The protein below binds the small molecule below.
Small molecule (SMILES): CC1=C(C(=O)Nc2ccc3[nH]ncc3c2)[C@H](c2ccc(F)c(C(=O)NCCc3c(C)cccc3C)c2)NC(=O)N1

Binding-site contacts:
Ligand atom C25 contacts residue VAL226 of chain 1.A at 3.5 Å (hydrophobic).
Ligand atom N contacts residue GLY172 of chain 1.A at 3.5 Å (h-bond).
Ligand atom C19 contacts residue ASP306 of chain 1.A at 3.6 Å.
Ligand atom C28 contacts residue VAL176 of chain 1.A at 3.7 Å (hydrophobic).
Ligand atom C29 contacts residue VAL176 of chain 1.A at 3.7 Å (hydrophobic).
Ligand atom C15 contacts residue GLY174 of chain 1.A at 3.5 Å.
Ligand atom N2 contacts residue ASP306 of chain 1.A at 3.5 Å (salt-bridge).
Ligand atom C28 contacts residue LEU295 of chain 1.A at 3.4 Å (hydrophobic).
Ligand atom C13 contacts residue ARG170 of chain 1.A at 3.2 Å.
Ligand atom C12 contacts residue ASP306 of chain 1.A at 3.6 Å.
Ligand atom F contacts residue PHE173 of chain 1.A at 3.5 Å.
Ligand atom F contacts residue LEU193 of chain 1.A at 3.5 Å.
Ligand atom C27 contacts residue ILE168 of chain 1.A at 3.3 Å (hydrophobic).
Ligand atom C25 contacts residue SER305 of chain 1.A at 3.3 Å.
Ligand atom F contacts residue GLY174 of chain 1.A at 3.7 Å.
Ligand atom C11 contacts residue GLY171 of chain 1.A at 3.4 Å.
Ligand atom C26 contacts residue LEU295 of chain 1.A at 3.7 Å (hydrophobic).
Ligand atom N5 contacts residue MET245 of chain 1.A at 2.8 Å (h-bond).
Ligand atom O2 contacts residue GLY169 of chain 1.A at 3.6 Å.
Ligand atom N4 contacts residue ALA189 of chain 1.A at 3.2 Å.
Ligand atom C contacts residue GLY172 of chain 1.A at 3.3 Å.
Ligand atom C29 contacts residue LEU295 of chain 1.A at 3.4 Å (hydrophobic).
Ligand atom C27 contacts residue MET245 of chain 1.A at 3.3 Å (hydrophobic).
Ligand atom C25 contacts residue LEU242 of chain 1.A at 3.6 Å (hydrophobic).
Ligand atom O contacts residue PHE173 of chain 1.A at 3.6 Å.
Ligand atom N4 contacts residue ASP243 of chain 1.A at 2.8 Å (salt-bridge).
Ligand atom C16 contacts residue GLY171 of chain 1.A at 3.4 Å.
Ligand atom C12 contacts residue GLY171 of chain 1.A at 3.7 Å.
Ligand atom C14 contacts residue ARG170 of chain 1.A at 3.3 Å.
Ligand atom N2 contacts residue ASN293 of chain 1.A at 3.5 Å (h-bond).
Ligand atom C2 contacts residue LYS201 of chain 1.A at 3.5 Å.
Ligand atom C20 contacts residue ASP306 of chain 1.A at 3.7 Å.
Ligand atom N4 contacts residue MET245 of chain 1.A at 3.7 Å.
Ligand atom C15 contacts residue GLY171 of chain 1.A at 3.4 Å.
Ligand atom C17 contacts residue ARG170 of chain 1.A at 3.3 Å.
Ligand atom C14 contacts residue GLY171 of chain 1.A at 3.5 Å.
Ligand atom N5 contacts residue ASP243 of chain 1.A at 3.4 Å (salt-bridge).
Ligand atom N5 contacts residue ALA189 of chain 1.A at 3.4 Å.
Ligand atom N1 contacts residue ARG170 of chain 1.A at 3.5 Å (salt-bridge).
Ligand atom C24 contacts residue SER305 of chain 1.A at 2.9 Å.

Sequence of chain 1.A:
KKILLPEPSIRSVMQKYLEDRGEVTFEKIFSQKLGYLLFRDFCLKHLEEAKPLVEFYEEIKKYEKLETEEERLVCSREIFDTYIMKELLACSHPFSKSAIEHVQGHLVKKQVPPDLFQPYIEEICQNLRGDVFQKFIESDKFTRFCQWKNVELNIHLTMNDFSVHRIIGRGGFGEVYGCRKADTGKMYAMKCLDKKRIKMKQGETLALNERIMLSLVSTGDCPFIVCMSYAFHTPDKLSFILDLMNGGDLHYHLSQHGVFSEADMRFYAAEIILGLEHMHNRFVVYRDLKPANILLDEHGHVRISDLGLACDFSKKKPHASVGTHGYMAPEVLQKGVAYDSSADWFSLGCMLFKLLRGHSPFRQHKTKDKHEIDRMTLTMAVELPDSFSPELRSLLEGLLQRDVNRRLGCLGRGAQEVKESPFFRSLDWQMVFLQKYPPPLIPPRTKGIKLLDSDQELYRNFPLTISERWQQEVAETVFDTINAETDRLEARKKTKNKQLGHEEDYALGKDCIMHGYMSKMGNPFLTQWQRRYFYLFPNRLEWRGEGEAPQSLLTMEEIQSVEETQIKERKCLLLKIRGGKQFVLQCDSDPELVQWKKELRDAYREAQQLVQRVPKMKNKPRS